Sequence of chain 25.C:
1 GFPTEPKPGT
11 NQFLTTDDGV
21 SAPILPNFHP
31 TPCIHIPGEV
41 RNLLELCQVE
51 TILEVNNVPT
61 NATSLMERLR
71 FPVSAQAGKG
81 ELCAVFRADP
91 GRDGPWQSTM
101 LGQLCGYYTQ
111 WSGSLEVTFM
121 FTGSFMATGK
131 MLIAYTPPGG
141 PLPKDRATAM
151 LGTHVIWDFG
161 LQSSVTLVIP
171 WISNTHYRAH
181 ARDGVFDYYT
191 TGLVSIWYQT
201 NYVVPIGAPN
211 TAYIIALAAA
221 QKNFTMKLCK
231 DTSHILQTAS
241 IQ

Sequence of chain 21.C:
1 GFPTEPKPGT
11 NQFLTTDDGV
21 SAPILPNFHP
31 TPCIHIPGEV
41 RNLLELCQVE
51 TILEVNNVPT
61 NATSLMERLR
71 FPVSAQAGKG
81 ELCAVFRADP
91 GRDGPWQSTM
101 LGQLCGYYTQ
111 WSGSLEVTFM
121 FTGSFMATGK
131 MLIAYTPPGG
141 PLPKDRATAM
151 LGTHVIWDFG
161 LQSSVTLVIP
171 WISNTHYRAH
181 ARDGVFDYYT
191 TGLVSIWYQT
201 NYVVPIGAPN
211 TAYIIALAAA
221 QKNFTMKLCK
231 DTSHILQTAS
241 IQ

Binding-site contacts:
Ligand atom C3B contacts residue TRP203 of chain 25.A at 3.2 Å (hydrophobic).
Ligand atom O1B contacts residue TYR201 of chain 25.A at 3.4 Å.
Ligand atom C2B contacts residue TYR201 of chain 25.A at 3.4 Å (hydrophobic).
Ligand atom C5C contacts residue PHE135 of chain 25.A at 3.5 Å (hydrophobic).
Ligand atom C4C contacts residue PHE135 of chain 25.A at 3.7 Å (hydrophobic).
Ligand atom N2 contacts residue PHE155 of chain 25.A at 3.6 Å.
Ligand atom C5C contacts residue ILE111 of chain 25.A at 3.7 Å (hydrophobic).
Ligand atom C5B contacts residue ILE111 of chain 25.A at 4.0 Å (hydrophobic).
Ligand atom C4B contacts residue ASN228 of chain 25.A at 4.0 Å.
Ligand atom O1B contacts residue MET230 of chain 25.A at 4.0 Å.
Ligand atom C5 contacts residue PHE233 of chain 25.A at 3.9 Å (hydrophobic).
Ligand atom N2 contacts residue PHE233 of chain 25.A at 3.8 Å.
Ligand atom C31 contacts residue PRO177 of chain 25.A at 3.9 Å (hydrophobic).
Ligand atom C3B contacts residue ASN228 of chain 25.A at 4.0 Å.
Ligand atom C6B contacts residue ILE113 of chain 25.A at 4.0 Å (hydrophobic).
Ligand atom C4A contacts residue THR114 of chain 25.A at 3.6 Å.
Ligand atom C5B contacts residue ASP112 of chain 25.A at 3.9 Å.
Ligand atom C7C contacts residue MET230 of chain 25.A at 4.0 Å (hydrophobic).
Ligand atom C4A contacts residue ASP112 of chain 25.A at 3.0 Å.
Ligand atom C5 contacts residue PHE155 of chain 25.A at 3.9 Å (hydrophobic).
Ligand atom N3A contacts residue ASP112 of chain 25.A at 2.8 Å (salt-bridge).
Ligand atom C5B contacts residue ILE113 of chain 25.A at 3.5 Å (hydrophobic).
Ligand atom C6C contacts residue TYR201 of chain 25.A at 4.0 Å (hydrophobic).
Ligand atom O1A contacts residue ASN228 of chain 25.A at 3.7 Å.
Ligand atom N3A contacts residue ILE113 of chain 25.A at 3.7 Å.
Ligand atom C4C contacts residue VAL192 of chain 25.A at 3.5 Å (hydrophobic).
Ligand atom C31 contacts residue VAL179 of chain 25.A at 3.5 Å (hydrophobic).
Ligand atom C4 contacts residue ILE24 of chain 25.C at 4.0 Å (hydrophobic).
Ligand atom C5A contacts residue ASN228 of chain 25.A at 4.0 Å.
Ligand atom O1A contacts residue TRP203 of chain 25.A at 3.3 Å.
Ligand atom C3C contacts residue PHE135 of chain 25.A at 3.8 Å (hydrophobic).
Ligand atom C2A contacts residue TRP203 of chain 25.A at 3.6 Å (hydrophobic).
Ligand atom C2C contacts residue VAL192 of chain 25.A at 3.7 Å (hydrophobic).
Ligand atom O1 contacts residue PHE155 of chain 25.A at 3.5 Å.
Ligand atom C3 contacts residue PHE155 of chain 25.A at 4.0 Å (hydrophobic).
Ligand atom O1 contacts residue PHE233 of chain 25.A at 3.1 Å.
Ligand atom C4 contacts residue VAL190 of chain 25.A at 3.8 Å (hydrophobic).
Ligand atom C2B contacts residue TRP203 of chain 25.A at 4.1 Å (hydrophobic).
Ligand atom C31 contacts residue ILE24 of chain 25.C at 3.6 Å (hydrophobic).
Ligand atom C4B contacts residue TRP203 of chain 25.A at 3.6 Å (hydrophobic).

Sequence of chain 25.A:
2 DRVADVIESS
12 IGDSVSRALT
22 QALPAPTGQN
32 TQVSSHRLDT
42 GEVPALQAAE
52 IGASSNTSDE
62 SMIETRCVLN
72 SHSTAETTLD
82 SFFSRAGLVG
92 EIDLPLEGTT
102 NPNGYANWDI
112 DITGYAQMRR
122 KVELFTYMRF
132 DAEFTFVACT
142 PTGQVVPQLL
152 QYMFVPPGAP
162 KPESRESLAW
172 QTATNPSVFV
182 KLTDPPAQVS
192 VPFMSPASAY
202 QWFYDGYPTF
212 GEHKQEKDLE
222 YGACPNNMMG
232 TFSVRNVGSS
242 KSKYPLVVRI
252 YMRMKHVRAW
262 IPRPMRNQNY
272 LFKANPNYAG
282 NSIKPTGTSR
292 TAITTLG

The protein below binds the small molecule below.
Small molecule (SMILES): Cc1cc(CCCCCCCOc2ccc(C3=NCCO3)cc2)on1